Binding-site contacts:
Ligand atom C1' contacts residue TRP47 of chain 5.D at 4.3 Å (hydrophobic).
Ligand atom N7 contacts residue TRP47 of chain 5.D at 3.7 Å.
Ligand atom N9 contacts residue TRP47 of chain 5.D at 3.9 Å.
Ligand atom N6 contacts residue TRP47 of chain 5.D at 3.8 Å.
Ligand atom C8 contacts residue TRP47 of chain 5.D at 3.8 Å (hydrophobic).
Ligand atom N3 contacts residue TRP47 of chain 5.D at 4.1 Å.
Ligand atom C2 contacts residue TRP47 of chain 5.D at 4.2 Å (hydrophobic).
Ligand atom OP2 contacts residue GLY49 of chain 5.E at 4.2 Å.
Ligand atom N1 contacts residue TRP47 of chain 5.D at 4.3 Å.
Ligand atom O4' contacts residue LYS143 of chain 5.D at 4.1 Å.
Ligand atom C6 contacts residue TRP47 of chain 5.D at 3.9 Å (hydrophobic).
Ligand atom C5' contacts residue VAL178 of chain 5.E at 4.5 Å (hydrophobic).
Ligand atom C4 contacts residue TRP47 of chain 5.D at 3.9 Å (hydrophobic).
Ligand atom O4' contacts residue TRP47 of chain 5.D at 4.1 Å.
Ligand atom N6 contacts residue THR48 of chain 5.D at 3.3 Å (h-bond).
Ligand atom N1 contacts residue THR48 of chain 5.D at 4.0 Å.
Ligand atom OP2 contacts residue VAL178 of chain 5.E at 4.5 Å.
Ligand atom C6 contacts residue THR48 of chain 5.D at 4.2 Å.
Ligand atom C5 contacts residue TRP47 of chain 5.D at 3.8 Å (hydrophobic).
Ligand atom N6 contacts residue TYR50 of chain 5.D at 4.2 Å.

Sequence of chain 5.E:
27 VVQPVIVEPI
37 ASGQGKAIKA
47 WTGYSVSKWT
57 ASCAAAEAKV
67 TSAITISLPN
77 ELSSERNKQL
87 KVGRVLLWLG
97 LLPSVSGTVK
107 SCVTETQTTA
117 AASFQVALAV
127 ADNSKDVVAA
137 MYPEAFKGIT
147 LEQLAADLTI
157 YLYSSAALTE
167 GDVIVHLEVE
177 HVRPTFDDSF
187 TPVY

A small-molecule ligand and the protein it binds are described below.
Small molecule (SMILES): Nc1ncnc2c1ncn2[C@@H]1O[C@H](COO[C@@H]2C[C@@H](CO[P](=O)(O)O[C@H]3[C@@H](O)[C@H](n4cnc5c(N)ncnc54)O[C@@H]3COP(=O)=O)O[C@H]2n2ccc(=O)[nH]c2=O)[C@@H](OOP(O)OC[C@H]2O[C@@H](n3ccc(=O)[nH]c3=O)[C@H](O)[C@@H]2O)[C@H]1O.Op1oo1

Sequence of chain 5.D:
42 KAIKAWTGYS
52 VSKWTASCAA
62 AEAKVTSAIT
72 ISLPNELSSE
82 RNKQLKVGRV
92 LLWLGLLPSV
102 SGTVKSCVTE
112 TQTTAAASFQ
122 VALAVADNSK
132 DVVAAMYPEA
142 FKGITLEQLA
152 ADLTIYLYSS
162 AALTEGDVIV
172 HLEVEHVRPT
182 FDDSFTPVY